A protein and the small-molecule ligand that binds it are described below.
Small molecule (SMILES): CC(=O)N[C@@H]1[C@@H](O)[C@H](O)[C@@H](CO)O[C@H]1O

Binding-site contacts:
Ligand atom O3 contacts residue THR630 of chain 1.C at 3.4 Å.
Ligand atom O7 contacts residue ASN61 of chain 1.C at 3.4 Å (h-bond).
Ligand atom C8 contacts residue ASN61 of chain 1.C at 3.4 Å.
Ligand atom C7 contacts residue ASN61 of chain 1.C at 3.0 Å.
Ligand atom N2 contacts residue THR630 of chain 1.C at 4.5 Å.
Ligand atom C1 contacts residue ASN61 of chain 1.C at 2.9 Å.
Ligand atom C7 contacts residue PHE59 of chain 1.C at 4.3 Å (hydrophobic).
Ligand atom O7 contacts residue PHE59 of chain 1.C at 3.4 Å (h-bond).
Ligand atom C2 contacts residue ASN61 of chain 1.C at 3.4 Å.
Ligand atom N2 contacts residue ASN61 of chain 1.C at 3.0 Å (h-bond).
Ligand atom O5 contacts residue ASN61 of chain 1.C at 4.1 Å.
Ligand atom O7 contacts residue PRO631 of chain 1.C at 4.1 Å.

Sequence of chain 1.C:
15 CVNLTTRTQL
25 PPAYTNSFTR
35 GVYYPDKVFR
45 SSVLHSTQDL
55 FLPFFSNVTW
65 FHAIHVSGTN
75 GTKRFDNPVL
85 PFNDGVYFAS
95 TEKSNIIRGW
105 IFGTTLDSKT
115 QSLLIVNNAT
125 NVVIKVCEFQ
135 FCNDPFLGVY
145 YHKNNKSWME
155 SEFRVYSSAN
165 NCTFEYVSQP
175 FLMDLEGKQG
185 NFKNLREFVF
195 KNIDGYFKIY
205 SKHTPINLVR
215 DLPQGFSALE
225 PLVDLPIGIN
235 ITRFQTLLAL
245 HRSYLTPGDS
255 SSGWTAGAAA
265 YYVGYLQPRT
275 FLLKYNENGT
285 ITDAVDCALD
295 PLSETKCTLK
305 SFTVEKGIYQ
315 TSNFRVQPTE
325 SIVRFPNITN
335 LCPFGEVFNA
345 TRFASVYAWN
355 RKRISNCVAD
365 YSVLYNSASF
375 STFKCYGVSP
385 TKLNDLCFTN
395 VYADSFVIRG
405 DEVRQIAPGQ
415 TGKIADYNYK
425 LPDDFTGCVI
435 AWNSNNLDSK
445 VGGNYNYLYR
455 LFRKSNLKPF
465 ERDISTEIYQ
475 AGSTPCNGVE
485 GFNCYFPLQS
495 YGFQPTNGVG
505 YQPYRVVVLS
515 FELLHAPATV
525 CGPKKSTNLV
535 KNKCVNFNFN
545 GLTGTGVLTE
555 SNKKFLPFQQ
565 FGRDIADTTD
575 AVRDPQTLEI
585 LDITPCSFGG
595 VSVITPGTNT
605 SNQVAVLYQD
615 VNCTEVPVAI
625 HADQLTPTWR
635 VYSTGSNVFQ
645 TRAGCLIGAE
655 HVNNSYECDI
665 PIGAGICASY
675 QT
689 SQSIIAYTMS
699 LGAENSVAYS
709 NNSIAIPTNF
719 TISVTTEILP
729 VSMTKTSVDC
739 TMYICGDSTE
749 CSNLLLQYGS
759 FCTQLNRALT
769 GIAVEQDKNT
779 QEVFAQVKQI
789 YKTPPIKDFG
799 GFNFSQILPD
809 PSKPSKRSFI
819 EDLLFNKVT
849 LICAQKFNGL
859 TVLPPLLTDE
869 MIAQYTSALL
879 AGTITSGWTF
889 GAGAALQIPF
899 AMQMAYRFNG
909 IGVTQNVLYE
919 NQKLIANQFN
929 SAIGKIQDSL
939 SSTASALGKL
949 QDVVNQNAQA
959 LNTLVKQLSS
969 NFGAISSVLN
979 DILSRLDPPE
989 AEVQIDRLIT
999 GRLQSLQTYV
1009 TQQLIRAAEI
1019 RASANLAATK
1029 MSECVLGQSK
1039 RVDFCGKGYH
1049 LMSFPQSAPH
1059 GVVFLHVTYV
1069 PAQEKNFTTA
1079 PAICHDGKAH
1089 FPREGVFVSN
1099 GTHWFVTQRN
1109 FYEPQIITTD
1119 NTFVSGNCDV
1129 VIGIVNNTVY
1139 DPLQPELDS